Sequence of chain 1.A:
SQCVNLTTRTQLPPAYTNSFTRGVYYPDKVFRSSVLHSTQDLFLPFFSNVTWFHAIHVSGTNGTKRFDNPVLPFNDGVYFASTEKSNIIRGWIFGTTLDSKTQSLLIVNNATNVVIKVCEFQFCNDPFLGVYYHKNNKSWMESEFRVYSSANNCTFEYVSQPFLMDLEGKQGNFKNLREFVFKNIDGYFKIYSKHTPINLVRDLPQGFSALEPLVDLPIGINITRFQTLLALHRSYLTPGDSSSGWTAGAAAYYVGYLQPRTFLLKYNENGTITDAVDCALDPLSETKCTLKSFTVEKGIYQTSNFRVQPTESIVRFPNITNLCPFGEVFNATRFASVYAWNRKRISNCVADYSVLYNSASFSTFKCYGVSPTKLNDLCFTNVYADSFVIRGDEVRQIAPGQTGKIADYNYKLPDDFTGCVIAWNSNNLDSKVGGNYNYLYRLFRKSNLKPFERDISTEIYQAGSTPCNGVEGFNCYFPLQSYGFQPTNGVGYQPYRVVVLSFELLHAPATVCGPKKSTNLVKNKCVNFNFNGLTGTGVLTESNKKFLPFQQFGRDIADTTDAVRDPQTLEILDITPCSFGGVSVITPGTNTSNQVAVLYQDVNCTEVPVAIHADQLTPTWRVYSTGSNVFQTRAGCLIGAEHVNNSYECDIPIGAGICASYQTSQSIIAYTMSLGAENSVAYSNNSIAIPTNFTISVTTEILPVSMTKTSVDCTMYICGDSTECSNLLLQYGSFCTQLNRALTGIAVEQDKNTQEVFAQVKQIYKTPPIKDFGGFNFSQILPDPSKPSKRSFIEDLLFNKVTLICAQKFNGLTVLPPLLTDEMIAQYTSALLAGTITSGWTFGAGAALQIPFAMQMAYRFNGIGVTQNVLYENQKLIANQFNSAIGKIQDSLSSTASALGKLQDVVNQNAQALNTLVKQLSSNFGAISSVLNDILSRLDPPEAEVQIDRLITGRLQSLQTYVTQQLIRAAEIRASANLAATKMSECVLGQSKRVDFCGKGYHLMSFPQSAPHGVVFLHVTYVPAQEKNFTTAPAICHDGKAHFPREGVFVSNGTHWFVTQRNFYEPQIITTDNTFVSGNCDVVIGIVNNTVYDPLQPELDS

This small molecule binds to this protein.
Small molecule (SMILES): CC(=O)N[C@@H]1[C@@H](O)[C@H](O)[C@@H](CO)O[C@H]1O

Binding-site contacts:
Ligand atom C4 contacts residue ASN603 of chain 1.A at 4.2 Å.
Ligand atom C7 contacts residue ASN603 of chain 1.A at 3.2 Å.
Ligand atom C5 contacts residue THR604 of chain 1.A at 3.9 Å.
Ligand atom C8 contacts residue ASN603 of chain 1.A at 4.0 Å.
Ligand atom C5 contacts residue ASN603 of chain 1.A at 3.7 Å.
Ligand atom O5 contacts residue ASN603 of chain 1.A at 2.4 Å (h-bond).
Ligand atom C2 contacts residue ASN603 of chain 1.A at 2.5 Å.
Ligand atom C1 contacts residue ASN603 of chain 1.A at 1.4 Å.
Ligand atom C1 contacts residue THR604 of chain 1.A at 3.0 Å.
Ligand atom C3 contacts residue ASN603 of chain 1.A at 3.8 Å.
Ligand atom C2 contacts residue THR604 of chain 1.A at 4.3 Å.
Ligand atom N2 contacts residue ASN603 of chain 1.A at 2.9 Å (h-bond).
Ligand atom O5 contacts residue THR604 of chain 1.A at 3.4 Å (h-bond).
Ligand atom O7 contacts residue ASN603 of chain 1.A at 3.0 Å (h-bond).